Binding-site contacts:
Ligand atom C1 contacts residue VAL297 of chain 1.A at 3.5 Å (hydrophobic).
Ligand atom O5 contacts residue ASN285 of chain 1.A at 2.3 Å (h-bond).
Ligand atom O6 contacts residue ASN285 of chain 1.A at 4.4 Å.
Ligand atom C6 contacts residue ASN298 of chain 1.A at 4.1 Å.
Ligand atom C3 contacts residue ASN285 of chain 1.A at 3.8 Å.
Ligand atom C5 contacts residue ASN285 of chain 1.A at 3.6 Å.
Ligand atom C4 contacts residue ASN285 of chain 1.A at 4.1 Å.
Ligand atom O7 contacts residue ASN285 of chain 1.A at 2.8 Å (h-bond).
Ligand atom C1 contacts residue ASN298 of chain 1.A at 4.3 Å.
Ligand atom O5 contacts residue VAL297 of chain 1.A at 4.5 Å.
Ligand atom N2 contacts residue VAL297 of chain 1.A at 3.5 Å (h-bond).
Ligand atom C8 contacts residue SER46 of chain 1.A at 4.3 Å.
Ligand atom N2 contacts residue ASN285 of chain 1.A at 3.0 Å (h-bond).
Ligand atom C2 contacts residue ASN285 of chain 1.A at 2.5 Å.
Ligand atom C5 contacts residue ASN298 of chain 1.A at 4.0 Å.
Ligand atom C8 contacts residue SER45 of chain 1.A at 3.2 Å.
Ligand atom O5 contacts residue ASN298 of chain 1.A at 3.8 Å.
Ligand atom C7 contacts residue ASN285 of chain 1.A at 3.1 Å.
Ligand atom C8 contacts residue ASN285 of chain 1.A at 4.4 Å.
Ligand atom O7 contacts residue VAL297 of chain 1.A at 4.4 Å.
Ligand atom C1 contacts residue ASN285 of chain 1.A at 1.4 Å.
Ligand atom C7 contacts residue VAL297 of chain 1.A at 4.0 Å (hydrophobic).
Ligand atom C8 contacts residue VAL297 of chain 1.A at 3.9 Å (hydrophobic).
Ligand atom C2 contacts residue VAL297 of chain 1.A at 3.9 Å (hydrophobic).
Ligand atom C3 contacts residue VAL297 of chain 1.A at 4.2 Å (hydrophobic).

Sequence of chain 1.A:
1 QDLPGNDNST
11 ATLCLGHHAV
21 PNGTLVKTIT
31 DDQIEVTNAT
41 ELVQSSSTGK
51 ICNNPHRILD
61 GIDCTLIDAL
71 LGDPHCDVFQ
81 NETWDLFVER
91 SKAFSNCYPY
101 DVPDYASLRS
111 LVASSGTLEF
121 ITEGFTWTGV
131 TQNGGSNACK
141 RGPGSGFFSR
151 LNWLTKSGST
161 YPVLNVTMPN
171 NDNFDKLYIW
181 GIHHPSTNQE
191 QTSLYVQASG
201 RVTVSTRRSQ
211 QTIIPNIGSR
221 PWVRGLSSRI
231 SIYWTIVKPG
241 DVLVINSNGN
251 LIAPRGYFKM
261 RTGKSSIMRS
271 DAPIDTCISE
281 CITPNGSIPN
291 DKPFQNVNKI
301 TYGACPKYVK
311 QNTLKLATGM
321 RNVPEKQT

The protein below binds the small molecule below.
Small molecule (SMILES): CC(=O)N[C@@H]1[C@@H](O)[C@H](O)[C@@H](CO)O[C@H]1O